A small-molecule ligand and the protein it binds are described below.
Small molecule (SMILES): CC(=O)N[C@H]1[C@H](O[C@H]2[C@H](O)[C@@H](NC(C)=O)CO[C@@H]2CO)O[C@H](CO)[C@@H](O)[C@@H]1O

Sequence of chain 1.G:
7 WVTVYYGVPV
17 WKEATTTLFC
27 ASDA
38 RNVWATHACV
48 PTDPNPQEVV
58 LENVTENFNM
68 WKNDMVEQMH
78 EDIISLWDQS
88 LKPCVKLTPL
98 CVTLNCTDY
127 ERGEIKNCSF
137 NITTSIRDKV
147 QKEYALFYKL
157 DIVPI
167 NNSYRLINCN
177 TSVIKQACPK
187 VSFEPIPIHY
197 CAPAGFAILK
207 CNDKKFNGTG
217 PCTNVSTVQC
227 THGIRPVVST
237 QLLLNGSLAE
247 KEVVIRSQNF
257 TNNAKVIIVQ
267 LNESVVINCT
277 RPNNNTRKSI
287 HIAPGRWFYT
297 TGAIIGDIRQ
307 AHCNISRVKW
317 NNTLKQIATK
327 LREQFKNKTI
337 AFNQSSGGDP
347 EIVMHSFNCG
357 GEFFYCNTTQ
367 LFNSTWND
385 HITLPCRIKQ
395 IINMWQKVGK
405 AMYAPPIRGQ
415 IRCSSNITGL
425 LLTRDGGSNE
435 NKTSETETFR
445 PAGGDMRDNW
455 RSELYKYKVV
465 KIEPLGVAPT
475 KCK

Binding-site contacts:
Ligand atom C7 contacts residue GLU55 of chain 1.G at 4.5 Å.
Ligand atom C1 contacts residue ASN220 of chain 1.G at 1.5 Å.
Ligand atom C5 contacts residue ASN220 of chain 1.G at 3.7 Å.
Ligand atom C8 contacts residue ASN220 of chain 1.G at 4.1 Å.
Ligand atom C2 contacts residue ASN220 of chain 1.G at 2.5 Å.
Ligand atom C8 contacts residue VAL57 of chain 1.G at 4.2 Å (hydrophobic).
Ligand atom C3 contacts residue ASN220 of chain 1.G at 3.7 Å.
Ligand atom C7 contacts residue ASN220 of chain 1.G at 3.2 Å.
Ligand atom C1 contacts residue ASN208 of chain 1.G at 4.1 Å.
Ligand atom O5 contacts residue ASN220 of chain 1.G at 2.4 Å (h-bond).
Ligand atom O7 contacts residue ASN220 of chain 1.G at 3.2 Å (h-bond).
Ligand atom N2 contacts residue ASN220 of chain 1.G at 2.8 Å (h-bond).
Ligand atom C4 contacts residue ASN220 of chain 1.G at 4.3 Å.
Ligand atom C8 contacts residue GLU55 of chain 1.G at 3.0 Å.
Ligand atom O5 contacts residue ASN208 of chain 1.G at 3.7 Å.